Sequence of chain 1.A:
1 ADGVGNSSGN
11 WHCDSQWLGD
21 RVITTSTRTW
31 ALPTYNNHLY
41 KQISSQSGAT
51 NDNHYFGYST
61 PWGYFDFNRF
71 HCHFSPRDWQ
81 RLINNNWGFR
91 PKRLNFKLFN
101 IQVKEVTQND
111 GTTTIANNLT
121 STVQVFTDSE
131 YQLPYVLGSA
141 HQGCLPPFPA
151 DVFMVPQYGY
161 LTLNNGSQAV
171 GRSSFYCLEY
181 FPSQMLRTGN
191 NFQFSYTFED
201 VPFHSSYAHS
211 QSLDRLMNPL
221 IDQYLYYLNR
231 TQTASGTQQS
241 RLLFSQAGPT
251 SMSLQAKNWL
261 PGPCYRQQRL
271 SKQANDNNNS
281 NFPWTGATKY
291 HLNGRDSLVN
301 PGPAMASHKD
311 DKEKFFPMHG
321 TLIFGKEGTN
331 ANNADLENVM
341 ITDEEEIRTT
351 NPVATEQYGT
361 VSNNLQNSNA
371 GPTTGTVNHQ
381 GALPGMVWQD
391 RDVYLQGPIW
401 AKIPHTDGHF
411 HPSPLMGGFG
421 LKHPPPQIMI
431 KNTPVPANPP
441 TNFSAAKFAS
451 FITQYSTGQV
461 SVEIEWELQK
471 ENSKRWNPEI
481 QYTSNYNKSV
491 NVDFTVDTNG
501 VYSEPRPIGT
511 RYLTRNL

Binding-site contacts:
Ligand atom C6 contacts residue VAL201 of chain 1.I at 4.5 Å (hydrophobic).
Ligand atom C5 contacts residue PRO202 of chain 1.I at 3.9 Å (hydrophobic).
Ligand atom N7 contacts residue HIS411 of chain 1.I at 3.7 Å.
Ligand atom C2' contacts residue HIS411 of chain 1.I at 4.3 Å.
Ligand atom C2 contacts residue PRO412 of chain 1.I at 4.2 Å (hydrophobic).
Ligand atom C6 contacts residue PRO202 of chain 1.I at 4.0 Å (hydrophobic).
Ligand atom N7 contacts residue SER413 of chain 1.I at 4.3 Å.
Ligand atom C6 contacts residue GLY420 of chain 1.I at 4.3 Å.
Ligand atom N9 contacts residue PRO412 of chain 1.I at 4.4 Å.
Ligand atom N7 contacts residue PRO202 of chain 1.I at 4.2 Å.
Ligand atom O5' contacts residue PRO202 of chain 1.I at 4.1 Å.
Ligand atom N1 contacts residue GLY420 of chain 1.I at 3.2 Å (h-bond).
Ligand atom O3' contacts residue HIS409 of chain 1.A at 4.4 Å.
Ligand atom O3P contacts residue PRO202 of chain 1.I at 4.1 Å.
Ligand atom C8 contacts residue HIS411 of chain 1.I at 3.4 Å.
Ligand atom N1 contacts residue PRO412 of chain 1.I at 3.7 Å.
Ligand atom N6 contacts residue PRO412 of chain 1.I at 3.6 Å.
Ligand atom C6 contacts residue SER413 of chain 1.I at 4.4 Å.
Ligand atom N6 contacts residue VAL201 of chain 1.I at 4.5 Å.
Ligand atom C4 contacts residue PRO202 of chain 1.I at 4.0 Å (hydrophobic).
Ligand atom C6 contacts residue PRO412 of chain 1.I at 3.6 Å (hydrophobic).
Ligand atom O1P contacts residue PRO202 of chain 1.I at 4.1 Å.
Ligand atom N3 contacts residue PRO202 of chain 1.I at 4.2 Å.
Ligand atom C2 contacts residue PRO202 of chain 1.I at 4.0 Å (hydrophobic).
Ligand atom N9 contacts residue HIS411 of chain 1.I at 4.5 Å.
Ligand atom N3 contacts residue PRO412 of chain 1.I at 4.0 Å.
Ligand atom C4 contacts residue PRO412 of chain 1.I at 4.1 Å (hydrophobic).
Ligand atom N6 contacts residue GLY420 of chain 1.I at 3.6 Å.
Ligand atom C5 contacts residue PRO412 of chain 1.I at 4.1 Å (hydrophobic).
Ligand atom C8 contacts residue PRO202 of chain 1.I at 4.4 Å (hydrophobic).
Ligand atom N1 contacts residue PRO202 of chain 1.I at 4.0 Å.
Ligand atom N6 contacts residue SER413 of chain 1.I at 3.6 Å.
Ligand atom C5' contacts residue PRO202 of chain 1.I at 4.2 Å (hydrophobic).
Ligand atom P contacts residue PRO202 of chain 1.I at 4.4 Å.
Ligand atom N9 contacts residue PRO202 of chain 1.I at 4.3 Å.
Ligand atom N1 contacts residue VAL201 of chain 1.I at 4.0 Å.
Ligand atom C2 contacts residue GLY420 of chain 1.I at 3.8 Å.
Ligand atom O4' contacts residue PRO202 of chain 1.I at 4.4 Å.

Sequence of chain 1.I:
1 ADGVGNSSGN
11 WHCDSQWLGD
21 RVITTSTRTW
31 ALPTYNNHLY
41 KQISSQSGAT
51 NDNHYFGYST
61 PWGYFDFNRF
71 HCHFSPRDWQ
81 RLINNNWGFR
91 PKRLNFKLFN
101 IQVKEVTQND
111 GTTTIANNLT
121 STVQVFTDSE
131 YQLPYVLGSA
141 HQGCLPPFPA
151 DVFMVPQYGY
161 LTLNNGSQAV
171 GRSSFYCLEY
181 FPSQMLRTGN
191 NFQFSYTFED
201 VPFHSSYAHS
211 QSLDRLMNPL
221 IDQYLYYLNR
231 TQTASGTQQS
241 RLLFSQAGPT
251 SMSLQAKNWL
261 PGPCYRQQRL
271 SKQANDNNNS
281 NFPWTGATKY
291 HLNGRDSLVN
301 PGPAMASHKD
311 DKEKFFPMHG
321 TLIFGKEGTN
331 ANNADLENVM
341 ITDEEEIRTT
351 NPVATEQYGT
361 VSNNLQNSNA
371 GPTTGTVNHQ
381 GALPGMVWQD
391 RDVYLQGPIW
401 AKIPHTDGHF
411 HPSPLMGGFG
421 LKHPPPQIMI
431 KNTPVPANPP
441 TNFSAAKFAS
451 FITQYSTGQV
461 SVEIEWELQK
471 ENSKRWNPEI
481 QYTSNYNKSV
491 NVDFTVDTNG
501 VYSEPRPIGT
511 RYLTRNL

This protein binds this small molecule.
Small molecule (SMILES): Nc1ncnc2c1ncn2[C@H]1C[C@H](O)[C@@H](COP(=O)(O)O)O1